Sequence of chain 1.A:
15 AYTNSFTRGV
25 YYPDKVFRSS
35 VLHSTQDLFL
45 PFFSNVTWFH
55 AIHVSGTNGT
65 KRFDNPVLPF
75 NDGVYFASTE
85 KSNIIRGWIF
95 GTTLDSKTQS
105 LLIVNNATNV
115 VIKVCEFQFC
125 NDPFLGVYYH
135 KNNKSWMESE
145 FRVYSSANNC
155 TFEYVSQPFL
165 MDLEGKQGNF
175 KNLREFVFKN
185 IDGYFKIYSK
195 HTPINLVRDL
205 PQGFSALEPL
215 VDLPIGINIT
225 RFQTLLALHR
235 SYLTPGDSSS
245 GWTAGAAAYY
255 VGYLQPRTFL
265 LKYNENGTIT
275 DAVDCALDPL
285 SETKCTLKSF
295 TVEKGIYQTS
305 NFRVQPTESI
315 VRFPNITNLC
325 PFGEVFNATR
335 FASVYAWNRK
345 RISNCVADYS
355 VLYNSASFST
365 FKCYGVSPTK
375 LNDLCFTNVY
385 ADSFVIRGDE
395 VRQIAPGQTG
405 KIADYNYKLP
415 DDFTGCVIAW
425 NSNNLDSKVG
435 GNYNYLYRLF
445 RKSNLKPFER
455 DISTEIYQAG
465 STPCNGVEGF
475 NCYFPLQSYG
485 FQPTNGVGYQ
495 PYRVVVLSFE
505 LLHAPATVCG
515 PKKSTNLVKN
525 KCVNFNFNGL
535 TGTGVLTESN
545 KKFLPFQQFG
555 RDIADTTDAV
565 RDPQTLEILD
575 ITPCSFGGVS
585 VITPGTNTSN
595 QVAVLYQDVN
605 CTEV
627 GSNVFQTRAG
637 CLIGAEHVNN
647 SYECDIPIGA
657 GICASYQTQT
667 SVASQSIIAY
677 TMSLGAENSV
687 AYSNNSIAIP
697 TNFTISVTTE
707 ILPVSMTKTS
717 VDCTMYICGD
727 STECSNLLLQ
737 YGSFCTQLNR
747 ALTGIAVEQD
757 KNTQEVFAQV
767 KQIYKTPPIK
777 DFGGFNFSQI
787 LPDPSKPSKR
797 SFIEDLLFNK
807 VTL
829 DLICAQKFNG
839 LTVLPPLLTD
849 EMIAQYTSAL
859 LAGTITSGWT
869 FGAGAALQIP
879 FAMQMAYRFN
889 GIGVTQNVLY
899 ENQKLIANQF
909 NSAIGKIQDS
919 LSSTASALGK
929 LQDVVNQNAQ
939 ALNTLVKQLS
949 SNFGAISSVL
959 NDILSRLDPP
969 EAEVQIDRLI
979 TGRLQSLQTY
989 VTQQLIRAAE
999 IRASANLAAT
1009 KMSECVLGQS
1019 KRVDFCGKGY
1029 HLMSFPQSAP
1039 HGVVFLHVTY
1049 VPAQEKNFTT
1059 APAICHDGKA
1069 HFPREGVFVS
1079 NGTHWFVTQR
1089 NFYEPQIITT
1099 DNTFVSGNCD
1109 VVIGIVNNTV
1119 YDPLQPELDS

The protein below binds the small molecule below.
Small molecule (SMILES): CC(=O)N[C@H]1[C@H](O[C@H]2[C@H](O)[C@@H](NC(C)=O)CO[C@@H]2CO)O[C@H](CO)[C@@H](O)[C@@H]1O

Binding-site contacts:
Ligand atom O3 contacts residue LEU903 of chain 1.A at 4.2 Å.
Ligand atom C1 contacts residue GLN907 of chain 1.A at 4.4 Å.
Ligand atom O4 contacts residue LEU903 of chain 1.A at 4.3 Å.
Ligand atom C2 contacts residue LEU903 of chain 1.A at 4.3 Å (hydrophobic).
Ligand atom C4 contacts residue ASN698 of chain 1.A at 4.2 Å.
Ligand atom C8 contacts residue ASN906 of chain 1.A at 4.1 Å.
Ligand atom N2 contacts residue ASN698 of chain 1.A at 2.9 Å (h-bond).
Ligand atom O7 contacts residue ASN698 of chain 1.A at 3.3 Å (h-bond).
Ligand atom C8 contacts residue GLN907 of chain 1.A at 4.3 Å.
Ligand atom C3 contacts residue LEU903 of chain 1.A at 3.6 Å (hydrophobic).
Ligand atom C7 contacts residue GLN1052 of chain 1.A at 4.4 Å.
Ligand atom C7 contacts residue ASN698 of chain 1.A at 3.3 Å.
Ligand atom C5 contacts residue ASN698 of chain 1.A at 3.7 Å.
Ligand atom O5 contacts residue GLN907 of chain 1.A at 3.8 Å.
Ligand atom N2 contacts residue LEU903 of chain 1.A at 4.3 Å.
Ligand atom O7 contacts residue ASN906 of chain 1.A at 4.2 Å.
Ligand atom C8 contacts residue ASN698 of chain 1.A at 4.3 Å.
Ligand atom O7 contacts residue LEU903 of chain 1.A at 4.4 Å.
Ligand atom C6 contacts residue GLN907 of chain 1.A at 3.4 Å.
Ligand atom C4 contacts residue LEU903 of chain 1.A at 4.4 Å (hydrophobic).
Ligand atom C5 contacts residue GLN907 of chain 1.A at 3.4 Å.
Ligand atom C1 contacts residue ASN698 of chain 1.A at 1.4 Å.
Ligand atom C3 contacts residue ASN698 of chain 1.A at 3.8 Å.
Ligand atom C2 contacts residue ASN698 of chain 1.A at 2.4 Å.
Ligand atom O5 contacts residue ASN698 of chain 1.A at 2.4 Å (h-bond).
Ligand atom O7 contacts residue GLN1052 of chain 1.A at 3.5 Å (h-bond).